Binding-site contacts:
Ligand atom CA contacts residue ILE54 of chain 3.C at 3.7 Å (hydrophobic).
Ligand atom O contacts residue ARG43 of chain 3.C at 3.3 Å (salt-bridge).
Ligand atom C contacts residue ILE54 of chain 3.C at 3.7 Å (hydrophobic).
Ligand atom CG2 contacts residue MET259 of chain 3.C at 3.7 Å (hydrophobic).
Ligand atom N contacts residue ASP258 of chain 3.C at 3.3 Å (salt-bridge).
Ligand atom C contacts residue ILE39 of chain 3.C at 3.6 Å (hydrophobic).
Ligand atom O contacts residue ILE39 of chain 3.C at 3.5 Å.
Ligand atom N contacts residue ASP258 of chain 3.C at 2.9 Å (salt-bridge).
Ligand atom O contacts residue ILE54 of chain 3.C at 3.4 Å.
Ligand atom CA contacts residue ASP258 of chain 3.C at 3.3 Å.
Ligand atom NE contacts residue ASP53 of chain 3.C at 3.6 Å (salt-bridge).
Ligand atom NH2 contacts residue ASP228 of chain 3.C at 2.4 Å (salt-bridge).
Ligand atom C contacts residue ASP258 of chain 3.C at 3.7 Å.
Ligand atom NH1 contacts residue ASP228 of chain 3.C at 3.2 Å (salt-bridge).
Ligand atom CB contacts residue ARG49 of chain 3.C at 3.6 Å.
Ligand atom CD contacts residue ASP53 of chain 3.C at 3.3 Å.
Ligand atom CD1 contacts residue PRO57 of chain 3.C at 3.6 Å (hydrophobic).
Ligand atom CB contacts residue MET259 of chain 3.C at 3.5 Å (hydrophobic).
Ligand atom CB contacts residue ARG49 of chain 3.C at 3.7 Å.
Ligand atom CZ contacts residue ASP228 of chain 3.C at 3.2 Å.
Ligand atom N contacts residue ARG49 of chain 3.C at 3.7 Å.
Ligand atom OG1 contacts residue MET259 of chain 3.C at 2.6 Å (h-bond).
Ligand atom CA contacts residue ARG49 of chain 3.C at 3.7 Å.
Ligand atom O contacts residue ARG50 of chain 3.C at 3.7 Å.
Ligand atom CB contacts residue ASP258 of chain 3.C at 3.7 Å.
Ligand atom NH2 contacts residue THR246 of chain 3.C at 2.8 Å (h-bond).
Ligand atom CB contacts residue ILE39 of chain 3.C at 3.7 Å (hydrophobic).
Ligand atom CD2 contacts residue ARG43 of chain 3.C at 3.7 Å.
Ligand atom NH1 contacts residue ARG50 of chain 3.C at 3.7 Å.
Ligand atom NH1 contacts residue ILE51 of chain 3.C at 3.5 Å (h-bond).
Ligand atom CG2 contacts residue ALA42 of chain 3.C at 3.7 Å (hydrophobic).
Ligand atom N contacts residue ARG49 of chain 3.C at 3.5 Å (salt-bridge).
Ligand atom O contacts residue ARG43 of chain 3.C at 2.9 Å (salt-bridge).
Ligand atom OG1 contacts residue ASP258 of chain 3.C at 3.5 Å.
Ligand atom N contacts residue ASP258 of chain 3.C at 3.7 Å.
Ligand atom N contacts residue ARG49 of chain 3.C at 3.5 Å (salt-bridge).
Ligand atom NH1 contacts residue THR246 of chain 3.C at 3.5 Å.
Ligand atom C contacts residue ARG49 of chain 3.C at 3.5 Å.
Ligand atom O contacts residue ARG49 of chain 3.C at 3.0 Å (salt-bridge).
Ligand atom N contacts residue ASP258 of chain 3.C at 3.2 Å (salt-bridge).

A protein and the small-molecule ligand that binds it are described below.
Small molecule (SMILES): CC(C)C[C@H](NC(=O)CN)C(=O)N[C@H](C(=O)N[C@H](C(=O)NCC(=O)N[C@@H](CO)C(=O)N[C@@H](CC(C)C)C(=O)N[C@@H](CCCN=C(N)N)C(=O)NCC=O)C(C)C)[C@@H](C)O

Sequence of chain 3.C:
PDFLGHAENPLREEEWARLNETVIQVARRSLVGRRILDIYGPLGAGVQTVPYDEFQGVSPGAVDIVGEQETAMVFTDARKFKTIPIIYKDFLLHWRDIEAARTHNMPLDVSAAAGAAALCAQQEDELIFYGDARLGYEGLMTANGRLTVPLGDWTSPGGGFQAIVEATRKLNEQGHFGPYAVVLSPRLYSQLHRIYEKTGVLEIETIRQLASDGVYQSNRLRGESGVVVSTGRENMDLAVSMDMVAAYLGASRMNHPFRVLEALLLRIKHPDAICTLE